Binding-site contacts:
Ligand atom O3 contacts residue GLU111 of chain 1.B at 3.8 Å.
Ligand atom C1 contacts residue LYS15 of chain 1.B at 3.6 Å.
Ligand atom C3 contacts residue ARG66 of chain 1.B at 4.0 Å.
Ligand atom O2 contacts residue MET330 of chain 1.B at 4.0 Å.
Ligand atom O2 contacts residue GLU111 of chain 1.B at 2.7 Å (salt-bridge).
Ligand atom C4 contacts residue ARG66 of chain 1.B at 3.8 Å.
Ligand atom C6 contacts residue PRO154 of chain 1.B at 3.7 Å (hydrophobic).
Ligand atom O1 contacts residue ASN12 of chain 1.B at 3.7 Å.
Ligand atom C6 contacts residue TYR155 of chain 1.B at 3.8 Å (hydrophobic).
Ligand atom O2 contacts residue ASP65 of chain 1.B at 2.6 Å (salt-bridge).
Ligand atom O3 contacts residue TRP340 of chain 1.B at 3.8 Å.
Ligand atom O6 contacts residue GLU153 of chain 1.B at 2.6 Å (salt-bridge).
Ligand atom C3 contacts residue TRP62 of chain 1.B at 3.5 Å (hydrophobic).
Ligand atom O2 contacts residue TRP62 of chain 1.B at 3.2 Å (h-bond).
Ligand atom O3 contacts residue ASP65 of chain 1.B at 2.6 Å (salt-bridge).
Ligand atom O6 contacts residue PHE156 of chain 1.B at 4.0 Å.
Ligand atom O4 contacts residue ARG344 of chain 1.B at 3.6 Å (salt-bridge).
Ligand atom O6 contacts residue TYR155 of chain 1.B at 3.0 Å (h-bond).
Ligand atom O3 contacts residue ALA63 of chain 1.B at 3.4 Å.
Ligand atom C2 contacts residue LYS15 of chain 1.B at 3.5 Å.
Ligand atom O6 contacts residue PRO154 of chain 1.B at 3.3 Å.
Ligand atom C1 contacts residue TYR155 of chain 1.B at 3.6 Å (hydrophobic).
Ligand atom O3 contacts residue ARG66 of chain 1.B at 3.0 Å (salt-bridge).
Ligand atom O2 contacts residue ALA63 of chain 1.B at 3.5 Å.
Ligand atom O2 contacts residue LYS15 of chain 1.B at 2.8 Å (salt-bridge).
Ligand atom C4 contacts residue TRP340 of chain 1.B at 3.6 Å (hydrophobic).
Ligand atom C2 contacts residue ASP65 of chain 1.B at 3.4 Å.
Ligand atom C1 contacts residue TRP230 of chain 1.B at 3.9 Å (hydrophobic).
Ligand atom C6 contacts residue GLU153 of chain 1.B at 3.4 Å.
Ligand atom O1 contacts residue ASP14 of chain 1.B at 3.0 Å (salt-bridge).
Ligand atom O4 contacts residue ARG66 of chain 1.B at 3.1 Å (salt-bridge).
Ligand atom C2 contacts residue GLU111 of chain 1.B at 3.5 Å.
Ligand atom C3 contacts residue ASP65 of chain 1.B at 3.5 Å.
Ligand atom C6 contacts residue ARG344 of chain 1.B at 3.8 Å.
Ligand atom C6 contacts residue TRP340 of chain 1.B at 3.7 Å (hydrophobic).
Ligand atom O1 contacts residue LYS15 of chain 1.B at 3.1 Å (salt-bridge).
Ligand atom O5 contacts residue TYR155 of chain 1.B at 3.3 Å.
Ligand atom C5 contacts residue GLU153 of chain 1.B at 4.0 Å.
Ligand atom O3 contacts residue TRP62 of chain 1.B at 3.4 Å (h-bond).
Ligand atom C2 contacts residue TRP340 of chain 1.B at 4.0 Å (hydrophobic).

This protein binds this small molecule.
Small molecule (SMILES): O=C1O[C@H](CO)[C@@H](O[C@H]2O[C@H](CO)[C@@H](O)[C@H](O)[C@H]2O)[C@H](O)[C@H]1O

Sequence of chain 1.B:
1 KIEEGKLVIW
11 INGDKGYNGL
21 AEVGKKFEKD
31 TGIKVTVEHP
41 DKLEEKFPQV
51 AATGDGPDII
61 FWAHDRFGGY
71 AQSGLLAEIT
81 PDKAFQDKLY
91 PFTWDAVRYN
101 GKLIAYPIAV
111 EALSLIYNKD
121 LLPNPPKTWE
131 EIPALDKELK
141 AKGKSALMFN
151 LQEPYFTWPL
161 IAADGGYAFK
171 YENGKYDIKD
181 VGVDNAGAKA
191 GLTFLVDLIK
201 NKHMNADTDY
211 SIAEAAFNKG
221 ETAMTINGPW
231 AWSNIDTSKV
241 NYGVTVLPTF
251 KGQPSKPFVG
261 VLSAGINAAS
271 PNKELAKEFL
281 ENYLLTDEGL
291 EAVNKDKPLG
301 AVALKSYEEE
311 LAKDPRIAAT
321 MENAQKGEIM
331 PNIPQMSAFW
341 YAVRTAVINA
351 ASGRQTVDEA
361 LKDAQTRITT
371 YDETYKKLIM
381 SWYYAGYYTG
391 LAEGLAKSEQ